Binding-site contacts:
Ligand atom O6 contacts residue THR89 of chain 46.A at 4.0 Å.
Ligand atom C5 contacts residue ASN118 of chain 46.A at 3.6 Å.
Ligand atom O7 contacts residue ASN118 of chain 46.A at 4.3 Å.
Ligand atom C6 contacts residue THR120 of chain 46.A at 3.4 Å.
Ligand atom O7 contacts residue TYR90 of chain 46.A at 3.8 Å.
Ligand atom O5 contacts residue THR89 of chain 46.A at 4.5 Å.
Ligand atom O7 contacts residue ASP67 of chain 46.A at 2.8 Å (salt-bridge).
Ligand atom C2 contacts residue ASN118 of chain 46.A at 2.4 Å.
Ligand atom O5 contacts residue PHE119 of chain 46.A at 4.1 Å.
Ligand atom C7 contacts residue TYR90 of chain 46.A at 4.2 Å (hydrophobic).
Ligand atom N2 contacts residue ASP67 of chain 46.A at 4.5 Å.
Ligand atom C8 contacts residue ASN118 of chain 46.A at 3.6 Å.
Ligand atom C7 contacts residue ASN118 of chain 46.A at 3.4 Å.
Ligand atom C4 contacts residue ASN118 of chain 46.A at 4.2 Å.
Ligand atom C5 contacts residue THR89 of chain 46.A at 4.5 Å.
Ligand atom C8 contacts residue ASP67 of chain 46.A at 3.3 Å.
Ligand atom C5 contacts residue THR120 of chain 46.A at 4.0 Å.
Ligand atom C1 contacts residue ASN118 of chain 46.A at 1.4 Å.
Ligand atom O5 contacts residue ASN118 of chain 46.A at 2.4 Å (h-bond).
Ligand atom O6 contacts residue PHE119 of chain 46.A at 3.0 Å (h-bond).
Ligand atom C7 contacts residue ASP67 of chain 46.A at 3.3 Å.
Ligand atom C6 contacts residue PHE119 of chain 46.A at 4.2 Å (hydrophobic).
Ligand atom N2 contacts residue ASN118 of chain 46.A at 2.9 Å (h-bond).
Ligand atom C1 contacts residue THR89 of chain 46.A at 4.2 Å.
Ligand atom C1 contacts residue THR120 of chain 46.A at 4.4 Å.
Ligand atom C3 contacts residue ASN118 of chain 46.A at 3.8 Å.
Ligand atom O6 contacts residue THR120 of chain 46.A at 3.1 Å (h-bond).
Ligand atom N2 contacts residue TYR90 of chain 46.A at 4.2 Å.
Ligand atom C8 contacts residue SER66 of chain 46.A at 3.3 Å.
Ligand atom O5 contacts residue THR120 of chain 46.A at 3.2 Å (h-bond).

A protein and the small-molecule ligand that binds it are described below.
Small molecule (SMILES): CC(=O)N[C@@H]1[C@@H](O)[C@H](O)[C@@H](CO)O[C@H]1O

Sequence of chain 46.A:
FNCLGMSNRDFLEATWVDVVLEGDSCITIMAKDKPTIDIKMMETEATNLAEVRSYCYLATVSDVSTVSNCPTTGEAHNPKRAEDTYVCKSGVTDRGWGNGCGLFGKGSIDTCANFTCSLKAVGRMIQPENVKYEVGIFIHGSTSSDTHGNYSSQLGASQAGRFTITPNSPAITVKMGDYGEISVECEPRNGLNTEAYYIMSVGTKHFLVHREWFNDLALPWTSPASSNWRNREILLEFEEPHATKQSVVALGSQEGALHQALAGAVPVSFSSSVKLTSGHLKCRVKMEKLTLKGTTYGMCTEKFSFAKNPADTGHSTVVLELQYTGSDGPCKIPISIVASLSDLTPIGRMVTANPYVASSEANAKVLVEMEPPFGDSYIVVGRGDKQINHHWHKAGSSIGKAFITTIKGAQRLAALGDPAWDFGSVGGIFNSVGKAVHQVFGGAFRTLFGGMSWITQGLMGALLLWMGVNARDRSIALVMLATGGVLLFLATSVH